This small molecule binds to this protein.
Small molecule (SMILES): OC[C@H]1O[C@@H](O)[C@H](O)[C@@H](F)[C@@H]1O

Binding-site contacts:
Ligand atom C2 contacts residue FDA1 of chain 1.E at 3.0 Å.
Ligand atom O1 contacts residue HIS548 of chain 1.A at 3.0 Å (h-bond).
Ligand atom C4 contacts residue THR169 of chain 1.A at 3.8 Å.
Ligand atom O1 contacts residue FDA1 of chain 1.E at 3.4 Å.
Ligand atom C5 contacts residue TYR456 of chain 1.A at 4.2 Å (hydrophobic).
Ligand atom C3 contacts residue ASP452 of chain 1.A at 4.1 Å.
Ligand atom C6 contacts residue PHE454 of chain 1.A at 3.9 Å (hydrophobic).
Ligand atom O4 contacts residue ARG472 of chain 1.A at 3.4 Å.
Ligand atom O2 contacts residue FDA1 of chain 1.E at 3.1 Å.
Ligand atom O4 contacts residue ASP452 of chain 1.A at 2.5 Å (salt-bridge).
Ligand atom C1 contacts residue FDA1 of chain 1.E at 3.9 Å.
Ligand atom O5 contacts residue FDA1 of chain 1.E at 3.6 Å.
Ligand atom F3 contacts residue GLN448 of chain 1.A at 2.8 Å.
Ligand atom C6 contacts residue ASP452 of chain 1.A at 3.8 Å.
Ligand atom C1 contacts residue HIS548 of chain 1.A at 3.3 Å.
Ligand atom C2 contacts residue ASN593 of chain 1.A at 3.7 Å.
Ligand atom O6 contacts residue TYR456 of chain 1.A at 2.5 Å (h-bond).
Ligand atom O2 contacts residue ASN593 of chain 1.A at 2.7 Å (h-bond).
Ligand atom O1 contacts residue LEU547 of chain 1.A at 4.2 Å.
Ligand atom C3 contacts residue FDA1 of chain 1.E at 3.9 Å.
Ligand atom F3 contacts residue THR169 of chain 1.A at 3.4 Å.
Ligand atom C3 contacts residue GLN448 of chain 1.A at 3.4 Å.
Ligand atom C1 contacts residue VAL546 of chain 1.A at 3.3 Å (hydrophobic).
Ligand atom C3 contacts residue ASN593 of chain 1.A at 3.7 Å.
Ligand atom C5 contacts residue ASP452 of chain 1.A at 4.0 Å.
Ligand atom F3 contacts residue ASP452 of chain 1.A at 3.9 Å.
Ligand atom C4 contacts residue ASP452 of chain 1.A at 3.0 Å.
Ligand atom C2 contacts residue HIS548 of chain 1.A at 3.4 Å.
Ligand atom O5 contacts residue VAL546 of chain 1.A at 3.8 Å.
Ligand atom C6 contacts residue TYR456 of chain 1.A at 3.4 Å (hydrophobic).
Ligand atom F3 contacts residue FDA1 of chain 1.E at 3.0 Å.
Ligand atom O1 contacts residue VAL546 of chain 1.A at 2.6 Å (h-bond).
Ligand atom C4 contacts residue GLN448 of chain 1.A at 4.0 Å.
Ligand atom C6 contacts residue ARG472 of chain 1.A at 4.2 Å.
Ligand atom F3 contacts residue ASN593 of chain 1.A at 3.4 Å.
Ligand atom C3 contacts residue PHE474 of chain 1.A at 3.9 Å (hydrophobic).
Ligand atom O4 contacts residue PHE474 of chain 1.A at 3.8 Å.
Ligand atom O2 contacts residue HIS548 of chain 1.A at 2.4 Å (h-bond).
Ligand atom O4 contacts residue GLN448 of chain 1.A at 3.3 Å (h-bond).
Ligand atom O6 contacts residue PHE454 of chain 1.A at 3.5 Å.

Sequence of chain 1.A:
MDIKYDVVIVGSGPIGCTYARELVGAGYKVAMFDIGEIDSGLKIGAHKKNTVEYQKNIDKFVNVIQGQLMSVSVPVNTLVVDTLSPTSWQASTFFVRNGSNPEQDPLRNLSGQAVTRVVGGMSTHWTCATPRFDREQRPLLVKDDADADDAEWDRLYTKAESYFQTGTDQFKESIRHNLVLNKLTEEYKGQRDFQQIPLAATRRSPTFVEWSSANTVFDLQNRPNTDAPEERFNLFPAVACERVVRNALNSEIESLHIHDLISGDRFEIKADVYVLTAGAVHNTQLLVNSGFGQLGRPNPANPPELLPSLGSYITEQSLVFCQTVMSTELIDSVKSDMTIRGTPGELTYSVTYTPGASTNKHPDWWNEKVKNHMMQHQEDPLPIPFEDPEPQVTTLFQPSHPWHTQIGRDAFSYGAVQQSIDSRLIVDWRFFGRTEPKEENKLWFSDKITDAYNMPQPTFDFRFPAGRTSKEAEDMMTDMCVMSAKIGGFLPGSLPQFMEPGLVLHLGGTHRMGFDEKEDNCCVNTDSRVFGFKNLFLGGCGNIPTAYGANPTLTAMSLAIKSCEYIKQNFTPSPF